Sequence of chain 1.A:
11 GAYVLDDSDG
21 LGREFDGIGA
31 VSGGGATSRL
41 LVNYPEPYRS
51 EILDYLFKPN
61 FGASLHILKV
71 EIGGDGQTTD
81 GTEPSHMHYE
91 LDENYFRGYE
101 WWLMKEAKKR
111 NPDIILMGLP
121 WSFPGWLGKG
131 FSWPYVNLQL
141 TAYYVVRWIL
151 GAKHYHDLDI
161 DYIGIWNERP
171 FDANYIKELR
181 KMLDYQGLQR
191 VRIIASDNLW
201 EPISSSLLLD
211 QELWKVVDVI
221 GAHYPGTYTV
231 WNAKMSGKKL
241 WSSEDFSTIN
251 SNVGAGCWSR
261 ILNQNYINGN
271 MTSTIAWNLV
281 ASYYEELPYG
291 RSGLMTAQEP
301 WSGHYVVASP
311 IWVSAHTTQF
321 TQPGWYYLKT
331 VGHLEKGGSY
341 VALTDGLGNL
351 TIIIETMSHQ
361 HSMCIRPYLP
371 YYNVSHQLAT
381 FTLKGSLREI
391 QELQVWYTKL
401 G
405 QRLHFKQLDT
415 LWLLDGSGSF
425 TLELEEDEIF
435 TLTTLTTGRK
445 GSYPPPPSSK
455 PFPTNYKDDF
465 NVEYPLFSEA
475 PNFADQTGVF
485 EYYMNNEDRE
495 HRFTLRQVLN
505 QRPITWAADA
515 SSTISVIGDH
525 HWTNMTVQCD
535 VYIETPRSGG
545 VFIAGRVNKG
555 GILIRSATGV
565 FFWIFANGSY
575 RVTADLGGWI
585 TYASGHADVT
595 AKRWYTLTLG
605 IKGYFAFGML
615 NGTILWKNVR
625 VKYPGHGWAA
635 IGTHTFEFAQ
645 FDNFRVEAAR

A protein and the small-molecule ligand that binds it are described below.
Small molecule (SMILES): CC(=O)N[C@H]1[C@H](O[C@H]2[C@H](O)[C@@H](NC(C)=O)CO[C@@H]2CO)O[C@H](CO)[C@@H](O)[C@@H]1O

Binding-site contacts:
Ligand atom C1 contacts residue ASN270 of chain 1.A at 1.4 Å.
Ligand atom N2 contacts residue ASN270 of chain 1.A at 2.9 Å (h-bond).
Ligand atom O6 contacts residue ASN268 of chain 1.A at 3.8 Å.
Ligand atom C4 contacts residue ASN270 of chain 1.A at 4.2 Å.
Ligand atom O6 contacts residue ASN270 of chain 1.A at 4.5 Å.
Ligand atom O5 contacts residue ASN270 of chain 1.A at 2.3 Å (h-bond).
Ligand atom C3 contacts residue ASN270 of chain 1.A at 3.8 Å.
Ligand atom C1 contacts residue LYS234 of chain 1.A at 3.8 Å.
Ligand atom O5 contacts residue ILE267 of chain 1.A at 4.4 Å.
Ligand atom O7 contacts residue ARG23 of chain 1.A at 3.2 Å (salt-bridge).
Ligand atom O6 contacts residue ILE267 of chain 1.A at 2.5 Å (h-bond).
Ligand atom O7 contacts residue ASN270 of chain 1.A at 4.3 Å.
Ligand atom C2 contacts residue ASN270 of chain 1.A at 2.5 Å.
Ligand atom O5 contacts residue LYS234 of chain 1.A at 4.2 Å.
Ligand atom C5 contacts residue ASN270 of chain 1.A at 3.6 Å.
Ligand atom C6 contacts residue ILE267 of chain 1.A at 3.6 Å (hydrophobic).
Ligand atom C8 contacts residue ASN270 of chain 1.A at 3.5 Å.
Ligand atom C8 contacts residue ARG23 of chain 1.A at 3.4 Å.
Ligand atom C7 contacts residue ARG23 of chain 1.A at 3.8 Å.
Ligand atom C5 contacts residue LYS234 of chain 1.A at 4.1 Å.
Ligand atom C7 contacts residue ASN270 of chain 1.A at 3.4 Å.